Sequence of chain 2.A:
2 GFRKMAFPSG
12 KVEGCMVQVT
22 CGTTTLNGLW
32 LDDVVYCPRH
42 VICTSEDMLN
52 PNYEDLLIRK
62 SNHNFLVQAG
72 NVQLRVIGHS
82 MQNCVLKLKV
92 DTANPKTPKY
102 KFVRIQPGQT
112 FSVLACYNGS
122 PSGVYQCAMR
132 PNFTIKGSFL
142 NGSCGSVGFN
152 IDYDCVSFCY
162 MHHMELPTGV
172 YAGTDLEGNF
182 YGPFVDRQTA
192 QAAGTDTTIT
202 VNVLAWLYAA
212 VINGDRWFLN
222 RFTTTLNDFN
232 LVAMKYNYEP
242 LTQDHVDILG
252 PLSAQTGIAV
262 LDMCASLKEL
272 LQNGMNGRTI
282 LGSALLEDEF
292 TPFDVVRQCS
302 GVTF

The small molecule below binds the protein below.
Small molecule (SMILES): CC(C)C[C@H](NC(=O)OCc1ccccc1)C(=O)N[C@@H](C[C@@H]1CCNC1=O)[C@@H](O)S(=O)(=O)O

Binding-site contacts:
Ligand atom C29 contacts residue HIS163 of chain 2.A at 3.8 Å.
Ligand atom C16 contacts residue TYR54 of chain 2.A at 4.0 Å (hydrophobic).
Ligand atom N19 contacts residue HIS164 of chain 2.A at 2.9 Å (h-bond).
Ligand atom O30 contacts residue PHE140 of chain 2.A at 3.5 Å.
Ligand atom C13 contacts residue GLN189 of chain 2.A at 4.0 Å.
Ligand atom C27 contacts residue LEU141 of chain 2.A at 3.9 Å (hydrophobic).
Ligand atom C20 contacts residue CYS145 of chain 2.A at 2.8 Å (hydrophobic).
Ligand atom O22 contacts residue SER144 of chain 2.A at 3.5 Å (h-bond).
Ligand atom N19 contacts residue CYS145 of chain 2.A at 3.0 Å (h-bond).
Ligand atom N11 contacts residue GLN189 of chain 2.A at 3.1 Å (h-bond).
Ligand atom C16 contacts residue MET49 of chain 2.A at 3.6 Å (hydrophobic).
Ligand atom C29 contacts residue GLU166 of chain 2.A at 3.7 Å.
Ligand atom O22 contacts residue GLY143 of chain 2.A at 3.4 Å (h-bond).
Ligand atom C7 contacts residue GLU166 of chain 2.A at 3.5 Å.
Ligand atom C21 contacts residue HIS41 of chain 2.A at 3.6 Å.
Ligand atom N28 contacts residue PHE140 of chain 2.A at 3.4 Å (h-bond).
Ligand atom C20 contacts residue HIS164 of chain 2.A at 3.9 Å.
Ligand atom C24 contacts residue CYS145 of chain 2.A at 3.2 Å (hydrophobic).
Ligand atom C12 contacts residue HIS164 of chain 2.A at 3.5 Å.
Ligand atom C9 contacts residue GLN189 of chain 2.A at 3.8 Å.
Ligand atom C27 contacts residue ASN142 of chain 2.A at 3.7 Å.
Ligand atom O22 contacts residue CYS145 of chain 2.A at 2.7 Å (h-bond).
Ligand atom O30 contacts residue TYR172 of chain 2.A at 3.5 Å.
Ligand atom O10 contacts residue MET165 of chain 2.A at 3.5 Å.
Ligand atom C4 contacts residue ASN142 of chain 2.A at 3.9 Å.
Ligand atom N28 contacts residue LEU141 of chain 2.A at 3.8 Å.
Ligand atom C24 contacts residue LEU141 of chain 2.A at 3.8 Å (hydrophobic).
Ligand atom C26 contacts residue ASN142 of chain 2.A at 3.5 Å.
Ligand atom O30 contacts residue HIS163 of chain 2.A at 2.7 Å (h-bond).
Ligand atom O8 contacts residue GLN189 of chain 2.A at 3.6 Å.
Ligand atom C17 contacts residue HIS164 of chain 2.A at 3.7 Å.
Ligand atom C27 contacts residue GLU166 of chain 2.A at 3.7 Å.
Ligand atom O10 contacts residue GLU166 of chain 2.A at 3.1 Å (salt-bridge).
Ligand atom N28 contacts residue GLU166 of chain 2.A at 3.0 Å (salt-bridge).
Ligand atom C21 contacts residue CYS145 of chain 2.A at 1.8 Å (hydrophobic).
Ligand atom C15 contacts residue ASP187 of chain 2.A at 3.9 Å.
Ligand atom C16 contacts residue HIS41 of chain 2.A at 3.9 Å.
Ligand atom O30 contacts residue GLU166 of chain 2.A at 3.8 Å.
Ligand atom C24 contacts residue SER144 of chain 2.A at 3.9 Å.
Ligand atom C3 contacts residue ASN142 of chain 2.A at 3.5 Å.